Sequence of chain 1.A:
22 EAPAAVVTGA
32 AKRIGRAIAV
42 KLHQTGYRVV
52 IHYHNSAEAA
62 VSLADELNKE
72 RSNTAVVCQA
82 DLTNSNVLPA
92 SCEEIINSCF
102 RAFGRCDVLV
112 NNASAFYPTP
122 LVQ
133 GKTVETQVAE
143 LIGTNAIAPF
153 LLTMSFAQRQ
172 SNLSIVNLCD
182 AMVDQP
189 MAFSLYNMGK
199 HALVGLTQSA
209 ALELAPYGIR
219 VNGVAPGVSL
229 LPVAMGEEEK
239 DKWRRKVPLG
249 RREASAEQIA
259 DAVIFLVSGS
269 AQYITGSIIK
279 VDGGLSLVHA

Binding-site contacts:
Ligand atom C8 contacts residue SER115 of chain 1.A at 4.0 Å.
Ligand atom N13 contacts residue PHE117 of chain 1.A at 4.3 Å.
Ligand atom C4 contacts residue NAP1 of chain 1.E at 3.5 Å.
Ligand atom S9 contacts residue NAP1 of chain 1.E at 3.4 Å (h-bond).
Ligand atom C10 contacts residue GLY225 of chain 1.A at 4.4 Å.
Ligand atom C5 contacts residue NAP1 of chain 1.E at 3.4 Å.
Ligand atom O11 contacts residue NAP1 of chain 1.E at 4.0 Å.
Ligand atom C6 contacts residue NAP1 of chain 1.E at 3.5 Å.
Ligand atom C3 contacts residue NAP1 of chain 1.E at 3.5 Å.
Ligand atom C1 contacts residue NAP1 of chain 1.E at 3.8 Å.
Ligand atom C3 contacts residue ASP181 of chain 1.A at 3.6 Å.
Ligand atom C3 contacts residue TYR194 of chain 1.A at 2.9 Å (hydrophobic).
Ligand atom S9 contacts residue PHE117 of chain 1.A at 3.8 Å.
Ligand atom C2 contacts residue PHE117 of chain 1.A at 3.7 Å (hydrophobic).
Ligand atom N7 contacts residue PHE117 of chain 1.A at 3.6 Å.
Ligand atom N7 contacts residue TYR194 of chain 1.A at 3.4 Å (h-bond).
Ligand atom C3 contacts residue PHE117 of chain 1.A at 3.6 Å (hydrophobic).
Ligand atom N7 contacts residue SER115 of chain 1.A at 4.0 Å.
Ligand atom C10 contacts residue PHE117 of chain 1.A at 4.3 Å (hydrophobic).
Ligand atom C10 contacts residue NAP1 of chain 1.E at 3.9 Å.
Ligand atom N12 contacts residue PHE117 of chain 1.A at 3.6 Å.
Ligand atom C5 contacts residue PHE117 of chain 1.A at 3.7 Å (hydrophobic).
Ligand atom C1 contacts residue TYR194 of chain 1.A at 3.5 Å (hydrophobic).
Ligand atom C1 contacts residue PHE117 of chain 1.A at 3.6 Å (hydrophobic).
Ligand atom O11 contacts residue VAL226 of chain 1.A at 3.9 Å.
Ligand atom C5 contacts residue ASP181 of chain 1.A at 3.7 Å.
Ligand atom N13 contacts residue NAP1 of chain 1.E at 4.3 Å.
Ligand atom C8 contacts residue PHE117 of chain 1.A at 3.5 Å (hydrophobic).
Ligand atom N12 contacts residue SER115 of chain 1.A at 3.1 Å (h-bond).
Ligand atom O11 contacts residue GLY225 of chain 1.A at 3.5 Å (h-bond).
Ligand atom C6 contacts residue PHE117 of chain 1.A at 3.8 Å (hydrophobic).
Ligand atom C5 contacts residue TYR194 of chain 1.A at 4.0 Å (hydrophobic).
Ligand atom N7 contacts residue NAP1 of chain 1.E at 2.9 Å (h-bond).
Ligand atom C4 contacts residue PHE117 of chain 1.A at 3.7 Å (hydrophobic).
Ligand atom C2 contacts residue NAP1 of chain 1.E at 3.7 Å.
Ligand atom N12 contacts residue NAP1 of chain 1.E at 2.8 Å (h-bond).
Ligand atom C8 contacts residue NAP1 of chain 1.E at 3.4 Å.

This small molecule binds to this protein.
Small molecule (SMILES): NC(=O)c1ccc2nc(N)sc2c1